Sequence of chain 1.A:
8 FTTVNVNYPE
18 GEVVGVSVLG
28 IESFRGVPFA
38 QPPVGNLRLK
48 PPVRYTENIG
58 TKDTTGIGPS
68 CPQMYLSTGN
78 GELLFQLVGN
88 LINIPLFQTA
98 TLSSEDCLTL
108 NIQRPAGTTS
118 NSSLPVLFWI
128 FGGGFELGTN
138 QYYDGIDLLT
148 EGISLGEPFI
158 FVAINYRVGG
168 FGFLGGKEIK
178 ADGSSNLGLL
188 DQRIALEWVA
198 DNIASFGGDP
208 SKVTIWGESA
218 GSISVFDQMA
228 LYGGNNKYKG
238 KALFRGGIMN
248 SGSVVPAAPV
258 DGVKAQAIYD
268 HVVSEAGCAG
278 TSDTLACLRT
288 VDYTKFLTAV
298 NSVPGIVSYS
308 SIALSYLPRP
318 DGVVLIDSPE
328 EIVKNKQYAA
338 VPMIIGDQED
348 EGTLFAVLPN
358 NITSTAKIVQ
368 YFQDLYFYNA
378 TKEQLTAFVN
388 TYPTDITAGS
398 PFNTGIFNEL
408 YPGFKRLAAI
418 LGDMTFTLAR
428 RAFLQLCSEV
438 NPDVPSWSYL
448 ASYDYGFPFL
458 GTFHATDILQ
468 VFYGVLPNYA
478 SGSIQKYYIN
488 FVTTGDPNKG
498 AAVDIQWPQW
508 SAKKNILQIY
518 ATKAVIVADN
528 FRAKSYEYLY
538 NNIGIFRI

Binding-site contacts:
Ligand atom O7 contacts residue GLN367 of chain 1.A at 4.2 Å.
Ligand atom C5 contacts residue ASN358 of chain 1.A at 3.6 Å.
Ligand atom O5 contacts residue TYR306 of chain 1.A at 4.0 Å.
Ligand atom O7 contacts residue ILE359 of chain 1.A at 3.7 Å.
Ligand atom C4 contacts residue ASN358 of chain 1.A at 4.2 Å.
Ligand atom O4 contacts residue TYR306 of chain 1.A at 4.3 Å.
Ligand atom O7 contacts residue LYS364 of chain 1.A at 4.2 Å.
Ligand atom C7 contacts residue ILE359 of chain 1.A at 4.1 Å (hydrophobic).
Ligand atom C3 contacts residue ASN358 of chain 1.A at 3.9 Å.
Ligand atom O7 contacts residue TYR306 of chain 1.A at 4.2 Å.
Ligand atom N2 contacts residue ILE359 of chain 1.A at 4.1 Å.
Ligand atom N2 contacts residue ASN358 of chain 1.A at 3.0 Å (h-bond).
Ligand atom C8 contacts residue ASN358 of chain 1.A at 3.5 Å.
Ligand atom C7 contacts residue TYR306 of chain 1.A at 4.2 Å (hydrophobic).
Ligand atom C4 contacts residue TYR306 of chain 1.A at 4.5 Å (hydrophobic).
Ligand atom C2 contacts residue TYR306 of chain 1.A at 3.8 Å (hydrophobic).
Ligand atom O5 contacts residue ASN358 of chain 1.A at 2.3 Å (h-bond).
Ligand atom C1 contacts residue TYR306 of chain 1.A at 3.7 Å (hydrophobic).
Ligand atom C1 contacts residue ASN358 of chain 1.A at 1.4 Å.
Ligand atom C7 contacts residue ASN358 of chain 1.A at 3.5 Å.
Ligand atom C5 contacts residue TYR306 of chain 1.A at 4.0 Å (hydrophobic).
Ligand atom N2 contacts residue TYR306 of chain 1.A at 3.2 Å (h-bond).
Ligand atom C3 contacts residue TYR306 of chain 1.A at 3.7 Å (hydrophobic).
Ligand atom C2 contacts residue ASN358 of chain 1.A at 2.5 Å.

A protein and the small-molecule ligand that binds it are described below.
Small molecule (SMILES): CC(=O)N[C@@H]1[C@@H](O)[C@H](O)[C@@H](CO)O[C@H]1O